Binding-site contacts:
Ligand atom C11 contacts residue LEU437 of chain 1.A at 4.5 Å (hydrophobic).
Ligand atom C22 contacts residue GLY429 of chain 1.A at 4.0 Å.
Ligand atom C18 contacts residue LEU437 of chain 1.A at 3.6 Å (hydrophobic).
Ligand atom C27 contacts residue GLY429 of chain 1.A at 3.8 Å.
Ligand atom C5 contacts residue PRO439 of chain 1.A at 4.2 Å (hydrophobic).
Ligand atom C25 contacts residue VAL426 of chain 1.A at 3.9 Å (hydrophobic).
Ligand atom C18 contacts residue GLY433 of chain 1.A at 3.7 Å.
Ligand atom C15 contacts residue GLY433 of chain 1.A at 4.0 Å.
Ligand atom C6 contacts residue LEU438 of chain 1.A at 4.3 Å (hydrophobic).
Ligand atom C25 contacts residue LEU430 of chain 1.A at 4.0 Å (hydrophobic).
Ligand atom C8 contacts residue LEU437 of chain 1.A at 4.2 Å (hydrophobic).
Ligand atom C25 contacts residue GLY429 of chain 1.A at 3.8 Å.
Ligand atom C4 contacts residue LEU437 of chain 1.A at 3.9 Å (hydrophobic).
Ligand atom C24 contacts residue LEU430 of chain 1.A at 4.3 Å (hydrophobic).
Ligand atom C24 contacts residue GLY429 of chain 1.A at 4.0 Å.
Ligand atom C7 contacts residue LEU437 of chain 1.A at 4.3 Å (hydrophobic).
Ligand atom C23 contacts residue GLY429 of chain 1.A at 4.0 Å.
Ligand atom C26 contacts residue VAL426 of chain 1.A at 3.9 Å (hydrophobic).
Ligand atom C4 contacts residue PRO439 of chain 1.A at 3.6 Å (hydrophobic).
Ligand atom C7 contacts residue LEU438 of chain 1.A at 4.2 Å (hydrophobic).
Ligand atom C6 contacts residue PRO439 of chain 1.A at 3.9 Å (hydrophobic).
Ligand atom C10 contacts residue LEU437 of chain 1.A at 4.3 Å (hydrophobic).
Ligand atom C22 contacts residue LEU430 of chain 1.A at 4.1 Å (hydrophobic).
Ligand atom C23 contacts residue LEU430 of chain 1.A at 3.9 Å (hydrophobic).
Ligand atom C16 contacts residue LEU430 of chain 1.A at 4.1 Å (hydrophobic).
Ligand atom C6 contacts residue LEU437 of chain 1.A at 3.9 Å (hydrophobic).
Ligand atom C16 contacts residue GLY433 of chain 1.A at 4.4 Å.
Ligand atom C15 contacts residue LEU434 of chain 1.A at 3.8 Å (hydrophobic).
Ligand atom C5 contacts residue LEU437 of chain 1.A at 3.8 Å (hydrophobic).
Ligand atom C19 contacts residue LEU437 of chain 1.A at 3.6 Å (hydrophobic).

A protein and the small-molecule ligand that binds it are described below.
Small molecule (SMILES): CC(C)CCC[C@@H](C)[C@H]1CC[C@H]2[C@@H]3CC=C4C[C@@H](O)CC[C@]4(C)[C@H]3CC[C@]12C

Sequence of chain 1.A:
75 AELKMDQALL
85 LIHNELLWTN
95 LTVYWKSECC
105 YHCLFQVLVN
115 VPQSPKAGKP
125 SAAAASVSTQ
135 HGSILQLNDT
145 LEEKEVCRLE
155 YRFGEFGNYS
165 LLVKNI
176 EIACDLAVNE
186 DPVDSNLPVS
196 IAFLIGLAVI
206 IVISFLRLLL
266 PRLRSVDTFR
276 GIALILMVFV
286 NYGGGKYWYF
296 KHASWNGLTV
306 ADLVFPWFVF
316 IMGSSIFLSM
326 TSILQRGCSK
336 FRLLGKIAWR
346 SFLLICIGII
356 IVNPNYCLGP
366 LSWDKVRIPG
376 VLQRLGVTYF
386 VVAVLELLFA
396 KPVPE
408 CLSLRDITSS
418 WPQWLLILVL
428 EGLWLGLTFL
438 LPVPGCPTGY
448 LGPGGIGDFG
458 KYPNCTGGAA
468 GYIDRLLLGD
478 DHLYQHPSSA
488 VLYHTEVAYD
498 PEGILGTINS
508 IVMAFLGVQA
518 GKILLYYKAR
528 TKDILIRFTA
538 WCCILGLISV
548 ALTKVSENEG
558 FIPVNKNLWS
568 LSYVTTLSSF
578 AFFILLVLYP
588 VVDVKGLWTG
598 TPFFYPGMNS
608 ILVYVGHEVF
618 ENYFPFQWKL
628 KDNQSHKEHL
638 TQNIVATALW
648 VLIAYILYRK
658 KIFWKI